Sequence of chain 1.G:
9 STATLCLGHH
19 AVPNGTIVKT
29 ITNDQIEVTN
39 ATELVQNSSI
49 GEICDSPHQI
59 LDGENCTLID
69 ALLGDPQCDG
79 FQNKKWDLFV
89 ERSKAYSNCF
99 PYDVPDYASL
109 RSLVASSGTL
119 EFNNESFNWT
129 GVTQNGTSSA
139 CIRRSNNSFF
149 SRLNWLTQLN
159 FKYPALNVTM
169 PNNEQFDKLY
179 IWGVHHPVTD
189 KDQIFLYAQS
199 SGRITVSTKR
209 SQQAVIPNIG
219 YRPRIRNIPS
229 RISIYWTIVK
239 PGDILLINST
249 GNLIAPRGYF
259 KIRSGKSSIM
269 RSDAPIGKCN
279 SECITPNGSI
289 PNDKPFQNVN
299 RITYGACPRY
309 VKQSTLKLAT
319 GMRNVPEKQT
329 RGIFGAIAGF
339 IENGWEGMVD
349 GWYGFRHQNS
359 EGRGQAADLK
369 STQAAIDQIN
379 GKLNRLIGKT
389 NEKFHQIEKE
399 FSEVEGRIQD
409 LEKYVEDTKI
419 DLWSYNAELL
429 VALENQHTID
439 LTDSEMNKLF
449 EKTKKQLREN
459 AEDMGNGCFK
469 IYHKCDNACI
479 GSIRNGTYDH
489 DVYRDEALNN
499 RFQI

Binding-site contacts:
Ligand atom O3 contacts residue ASN122 of chain 1.G at 4.3 Å.
Ligand atom C7 contacts residue ASN133 of chain 1.G at 4.1 Å.
Ligand atom O7 contacts residue ARG255 of chain 1.G at 4.5 Å.
Ligand atom N2 contacts residue ASN133 of chain 1.G at 2.9 Å (h-bond).
Ligand atom O6 contacts residue ARG255 of chain 1.G at 3.6 Å.
Ligand atom C4 contacts residue ASN133 of chain 1.G at 4.3 Å.
Ligand atom N2 contacts residue ASN152 of chain 1.G at 4.1 Å.
Ligand atom O7 contacts residue GLN132 of chain 1.G at 3.7 Å.
Ligand atom C1 contacts residue GLN132 of chain 1.G at 3.8 Å.
Ligand atom C7 contacts residue ASN152 of chain 1.G at 3.7 Å.
Ligand atom C1 contacts residue ASN133 of chain 1.G at 1.4 Å.
Ligand atom C3 contacts residue ASN133 of chain 1.G at 3.8 Å.
Ligand atom O5 contacts residue ASN133 of chain 1.G at 2.4 Å (h-bond).
Ligand atom C2 contacts residue GLN132 of chain 1.G at 3.5 Å.
Ligand atom C5 contacts residue ASN133 of chain 1.G at 3.7 Å.
Ligand atom N2 contacts residue GLN132 of chain 1.G at 2.9 Å (h-bond).
Ligand atom C2 contacts residue ASN133 of chain 1.G at 2.5 Å.
Ligand atom O7 contacts residue ASN152 of chain 1.G at 2.7 Å (h-bond).
Ligand atom C7 contacts residue GLN132 of chain 1.G at 3.0 Å.
Ligand atom N2 contacts residue ARG255 of chain 1.G at 4.0 Å.
Ligand atom C8 contacts residue GLN132 of chain 1.G at 3.4 Å.
Ligand atom O4 contacts residue ASN122 of chain 1.G at 3.9 Å.
Ligand atom C3 contacts residue ASN122 of chain 1.G at 4.4 Å.

This protein binds this small molecule.
Small molecule (SMILES): CC(=O)N[C@H]1[C@H](O[C@H]2[C@H](O)[C@@H](NC(C)=O)CO[C@@H]2CO)O[C@H](CO)[C@@H](O)[C@@H]1O